Sequence of chain 1.D:
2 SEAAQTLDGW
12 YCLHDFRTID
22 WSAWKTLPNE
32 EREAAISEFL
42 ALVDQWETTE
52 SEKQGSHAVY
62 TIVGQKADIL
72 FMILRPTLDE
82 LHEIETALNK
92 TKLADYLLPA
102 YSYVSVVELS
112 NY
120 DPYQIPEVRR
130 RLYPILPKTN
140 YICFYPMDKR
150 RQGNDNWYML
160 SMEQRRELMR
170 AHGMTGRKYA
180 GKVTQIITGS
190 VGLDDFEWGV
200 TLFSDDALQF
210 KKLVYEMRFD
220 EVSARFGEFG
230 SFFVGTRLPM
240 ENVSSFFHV

Binding-site contacts:
Ligand atom CBC contacts residue LYS148 of chain 1.E at 3.2 Å.
Ligand atom O2B contacts residue TYR144 of chain 1.E at 3.0 Å (h-bond).
Ligand atom C2A contacts residue GLY175 of chain 1.E at 3.7 Å.
Ligand atom CGB contacts residue SER222 of chain 1.E at 3.6 Å.
Ligand atom O2C contacts residue LYS148 of chain 1.E at 2.8 Å (salt-bridge).
Ligand atom CBB contacts residue MET146 of chain 1.E at 3.7 Å (hydrophobic).
Ligand atom CMD contacts residue SER111 of chain 1.E at 3.7 Å.
Ligand atom MN contacts residue HIS171 of chain 1.E at 2.3 Å.
Ligand atom C4B contacts residue HIS171 of chain 1.E at 3.6 Å.
Ligand atom C4B contacts residue ILE186 of chain 1.E at 3.7 Å (hydrophobic).
Ligand atom CMB contacts residue LEU212 of chain 1.E at 3.7 Å (hydrophobic).
Ligand atom O1A contacts residue ARG176 of chain 1.E at 3.1 Å.
Ligand atom O2C contacts residue TRP197 of chain 1.E at 3.6 Å.
Ligand atom C2B contacts residue MET216 of chain 1.E at 3.6 Å (hydrophobic).
Ligand atom NB contacts residue ILE186 of chain 1.E at 3.7 Å.
Ligand atom O2C contacts residue TRP156 of chain 1.E at 3.5 Å.
Ligand atom O1C contacts residue TRP197 of chain 1.E at 3.6 Å.
Ligand atom O2C contacts residue TYR113 of chain 1.E at 3.6 Å.
Ligand atom NB contacts residue HIS171 of chain 1.E at 3.3 Å (h-bond).
Ligand atom CHD contacts residue MET168 of chain 1.E at 3.5 Å (hydrophobic).
Ligand atom O1C contacts residue TYR113 of chain 1.E at 3.5 Å.
Ligand atom CAA contacts residue GLY175 of chain 1.E at 3.5 Å.
Ligand atom CGB contacts residue PHE228 of chain 1.E at 3.5 Å (hydrophobic).
Ligand atom C4A contacts residue MET216 of chain 1.E at 3.7 Å (hydrophobic).
Ligand atom CMB contacts residue MET216 of chain 1.E at 3.6 Å (hydrophobic).
Ligand atom NC contacts residue HIS171 of chain 1.E at 3.2 Å (h-bond).
Ligand atom CMB contacts residue TYR144 of chain 1.E at 3.6 Å (hydrophobic).
Ligand atom O1B contacts residue PHE228 of chain 1.E at 3.7 Å.
Ligand atom O2D contacts residue ARG130 of chain 1.E at 3.4 Å (salt-bridge).
Ligand atom CGC contacts residue TRP197 of chain 1.E at 3.6 Å (hydrophobic).
Ligand atom CBA contacts residue GLN184 of chain 1.E at 3.7 Å.
Ligand atom O1B contacts residue SER222 of chain 1.E at 2.5 Å (h-bond).
Ligand atom C3A contacts residue GLN184 of chain 1.E at 3.7 Å.
Ligand atom C3A contacts residue GLY175 of chain 1.E at 3.7 Å.
Ligand atom CGC contacts residue LYS148 of chain 1.E at 3.5 Å.
Ligand atom CMA contacts residue GLY175 of chain 1.E at 3.5 Å.
Ligand atom CAB contacts residue TYR144 of chain 1.E at 3.1 Å (hydrophobic).
Ligand atom ND contacts residue HIS171 of chain 1.E at 3.3 Å (h-bond).
Ligand atom O2B contacts residue PHE228 of chain 1.E at 3.1 Å.
Ligand atom NA contacts residue HIS171 of chain 1.E at 3.3 Å (h-bond).

This protein binds this small molecule.
Small molecule (SMILES): CC1=C(CCC(=O)O)C2=Cc3c(C)c(CCC(=O)O)c4n3[Mn]35<-N2=C1C=c1c(C)c(CCC(=O)O)c(n13)=CC1=N->5C(=C4)C(C)=C1CCC(=O)O

Sequence of chain 1.E:
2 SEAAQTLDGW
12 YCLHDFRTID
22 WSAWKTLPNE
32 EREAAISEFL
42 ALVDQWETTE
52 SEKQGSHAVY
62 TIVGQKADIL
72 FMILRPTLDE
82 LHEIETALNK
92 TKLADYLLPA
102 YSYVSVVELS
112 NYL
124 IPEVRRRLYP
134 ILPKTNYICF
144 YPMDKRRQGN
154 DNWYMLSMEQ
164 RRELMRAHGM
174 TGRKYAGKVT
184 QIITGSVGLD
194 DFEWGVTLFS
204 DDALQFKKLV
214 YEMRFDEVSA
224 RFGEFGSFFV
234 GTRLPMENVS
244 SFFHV